Sequence of chain 1.A:
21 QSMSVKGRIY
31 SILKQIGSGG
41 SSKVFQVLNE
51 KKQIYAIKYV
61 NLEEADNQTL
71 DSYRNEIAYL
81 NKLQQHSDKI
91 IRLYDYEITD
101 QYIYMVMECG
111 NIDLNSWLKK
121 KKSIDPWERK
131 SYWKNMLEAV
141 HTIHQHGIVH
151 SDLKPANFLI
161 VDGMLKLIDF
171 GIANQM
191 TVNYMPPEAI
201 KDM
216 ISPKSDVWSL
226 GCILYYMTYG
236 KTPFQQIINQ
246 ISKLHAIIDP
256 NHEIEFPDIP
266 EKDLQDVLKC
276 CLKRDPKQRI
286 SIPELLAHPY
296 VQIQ

Binding-site contacts:
Ligand atom C12 contacts residue ILE36 of chain 1.A at 3.7 Å (hydrophobic).
Ligand atom N3 contacts residue CYS109 of chain 1.A at 3.7 Å.
Ligand atom C22 contacts residue ILE36 of chain 1.A at 3.8 Å (hydrophobic).
Ligand atom O1 contacts residue ILE112 of chain 1.A at 3.6 Å.
Ligand atom C6 contacts residue ILE112 of chain 1.A at 3.7 Å (hydrophobic).
Ligand atom C3 contacts residue LEU159 of chain 1.A at 3.6 Å (hydrophobic).
Ligand atom CL contacts residue ILE36 of chain 1.A at 3.8 Å.
Ligand atom C12 contacts residue GLY110 of chain 1.A at 3.6 Å.
Ligand atom C6 contacts residue ASP113 of chain 1.A at 3.6 Å.
Ligand atom C17 contacts residue MET107 of chain 1.A at 3.6 Å (hydrophobic).
Ligand atom N3 contacts residue GLY110 of chain 1.A at 2.9 Å (h-bond).
Ligand atom N3 contacts residue LEU159 of chain 1.A at 3.6 Å.
Ligand atom C13 contacts residue ALA56 of chain 1.A at 3.4 Å (hydrophobic).
Ligand atom C5 contacts residue ILE36 of chain 1.A at 3.8 Å (hydrophobic).
Ligand atom CL contacts residue GLN46 of chain 1.A at 3.5 Å.
Ligand atom C10 contacts residue ILE36 of chain 1.A at 3.5 Å (hydrophobic).
Ligand atom C13 contacts residue GLY110 of chain 1.A at 3.6 Å.
Ligand atom O2 contacts residue MET107 of chain 1.A at 3.5 Å.
Ligand atom N3 contacts residue GLU108 of chain 1.A at 3.7 Å.
Ligand atom C13 contacts residue GLU108 of chain 1.A at 3.1 Å.
Ligand atom C14 contacts residue ALA56 of chain 1.A at 3.8 Å (hydrophobic).
Ligand atom C2 contacts residue ILE36 of chain 1.A at 3.7 Å (hydrophobic).
Ligand atom C3 contacts residue GLY110 of chain 1.A at 3.7 Å.
Ligand atom CL contacts residue GLY110 of chain 1.A at 3.3 Å.
Ligand atom N2 contacts residue ASP113 of chain 1.A at 3.7 Å.
Ligand atom C4 contacts residue ILE36 of chain 1.A at 3.6 Å (hydrophobic).
Ligand atom C2 contacts residue LEU159 of chain 1.A at 3.6 Å (hydrophobic).
Ligand atom N1 contacts residue GLY110 of chain 1.A at 2.9 Å (h-bond).
Ligand atom C9 contacts residue SER116 of chain 1.A at 3.7 Å.
Ligand atom C3 contacts residue ILE36 of chain 1.A at 3.8 Å (hydrophobic).
Ligand atom O3 contacts residue ILE36 of chain 1.A at 3.8 Å.
Ligand atom O2 contacts residue ILE168 of chain 1.A at 3.6 Å.
Ligand atom C15 contacts residue MET107 of chain 1.A at 3.6 Å (hydrophobic).
Ligand atom C13 contacts residue LEU159 of chain 1.A at 3.6 Å (hydrophobic).
Ligand atom C23 contacts residue VAL44 of chain 1.A at 3.6 Å (hydrophobic).
Ligand atom C4 contacts residue GLY110 of chain 1.A at 3.4 Å.
Ligand atom N4 contacts residue LYS58 of chain 1.A at 3.2 Å (salt-bridge).
Ligand atom C15 contacts residue ILE91 of chain 1.A at 3.4 Å (hydrophobic).
Ligand atom C19 contacts residue ILE168 of chain 1.A at 3.4 Å (hydrophobic).
Ligand atom C5 contacts residue LEU159 of chain 1.A at 3.6 Å (hydrophobic).

A small-molecule ligand and the protein it binds are described below.
Small molecule (SMILES): CN(C)C(=O)c1ccc(Nc2cc3c(cn2)cc(-c2cnco2)n3C(=O)OC(C)(C)C)c(Cl)c1